Binding-site contacts:
Ligand atom O7 contacts residue HIS335 of chain 1.B at 4.1 Å.
Ligand atom C1 contacts residue ASN339 of chain 1.B at 1.4 Å.
Ligand atom O5 contacts residue ASN339 of chain 1.B at 2.4 Å (h-bond).
Ligand atom O7 contacts residue ASN339 of chain 1.B at 3.5 Å (h-bond).
Ligand atom C5 contacts residue ASN339 of chain 1.B at 3.6 Å.
Ligand atom N2 contacts residue ASN339 of chain 1.B at 2.9 Å (h-bond).
Ligand atom O6 contacts residue THR341 of chain 1.B at 4.2 Å.
Ligand atom C7 contacts residue ASN339 of chain 1.B at 3.4 Å.
Ligand atom C7 contacts residue HIS335 of chain 1.B at 4.2 Å.
Ligand atom C8 contacts residue HIS335 of chain 1.B at 3.5 Å.
Ligand atom C4 contacts residue ASN339 of chain 1.B at 4.2 Å.
Ligand atom C8 contacts residue ASN339 of chain 1.B at 4.5 Å.
Ligand atom C2 contacts residue ASN339 of chain 1.B at 2.4 Å.
Ligand atom C3 contacts residue ASN339 of chain 1.B at 3.8 Å.

A protein and the small-molecule ligand that binds it are described below.
Small molecule (SMILES): CC(=O)N[C@@H]1[C@@H](O)[C@H](O)[C@@H](CO)O[C@H]1O

Sequence of chain 1.B:
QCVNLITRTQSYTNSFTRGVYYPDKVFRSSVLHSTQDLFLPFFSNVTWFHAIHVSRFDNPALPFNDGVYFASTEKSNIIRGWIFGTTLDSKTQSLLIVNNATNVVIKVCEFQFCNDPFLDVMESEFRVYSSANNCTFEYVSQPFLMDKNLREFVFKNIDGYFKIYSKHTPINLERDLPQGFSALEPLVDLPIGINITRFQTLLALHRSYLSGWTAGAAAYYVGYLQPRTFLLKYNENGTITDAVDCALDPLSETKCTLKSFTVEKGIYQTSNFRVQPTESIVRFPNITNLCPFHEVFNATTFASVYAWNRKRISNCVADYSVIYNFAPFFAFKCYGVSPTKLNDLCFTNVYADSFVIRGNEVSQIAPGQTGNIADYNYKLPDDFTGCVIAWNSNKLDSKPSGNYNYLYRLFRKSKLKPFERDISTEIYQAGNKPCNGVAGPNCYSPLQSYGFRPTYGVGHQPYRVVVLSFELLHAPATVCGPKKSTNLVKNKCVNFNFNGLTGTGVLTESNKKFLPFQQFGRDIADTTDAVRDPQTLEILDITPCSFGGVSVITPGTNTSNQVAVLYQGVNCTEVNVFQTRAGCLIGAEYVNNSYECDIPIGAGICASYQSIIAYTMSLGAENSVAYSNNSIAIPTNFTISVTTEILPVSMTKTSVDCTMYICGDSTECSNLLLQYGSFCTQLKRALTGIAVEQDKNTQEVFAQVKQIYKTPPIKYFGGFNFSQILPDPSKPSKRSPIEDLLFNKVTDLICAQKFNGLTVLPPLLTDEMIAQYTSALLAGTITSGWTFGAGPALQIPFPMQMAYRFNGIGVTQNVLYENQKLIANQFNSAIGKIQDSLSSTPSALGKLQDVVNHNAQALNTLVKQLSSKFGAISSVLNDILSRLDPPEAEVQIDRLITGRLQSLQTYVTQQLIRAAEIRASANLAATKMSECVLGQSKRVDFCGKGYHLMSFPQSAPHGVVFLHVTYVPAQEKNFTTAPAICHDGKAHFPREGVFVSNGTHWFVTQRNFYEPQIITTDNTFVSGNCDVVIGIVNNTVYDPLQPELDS